Sequence of chain 1.A:
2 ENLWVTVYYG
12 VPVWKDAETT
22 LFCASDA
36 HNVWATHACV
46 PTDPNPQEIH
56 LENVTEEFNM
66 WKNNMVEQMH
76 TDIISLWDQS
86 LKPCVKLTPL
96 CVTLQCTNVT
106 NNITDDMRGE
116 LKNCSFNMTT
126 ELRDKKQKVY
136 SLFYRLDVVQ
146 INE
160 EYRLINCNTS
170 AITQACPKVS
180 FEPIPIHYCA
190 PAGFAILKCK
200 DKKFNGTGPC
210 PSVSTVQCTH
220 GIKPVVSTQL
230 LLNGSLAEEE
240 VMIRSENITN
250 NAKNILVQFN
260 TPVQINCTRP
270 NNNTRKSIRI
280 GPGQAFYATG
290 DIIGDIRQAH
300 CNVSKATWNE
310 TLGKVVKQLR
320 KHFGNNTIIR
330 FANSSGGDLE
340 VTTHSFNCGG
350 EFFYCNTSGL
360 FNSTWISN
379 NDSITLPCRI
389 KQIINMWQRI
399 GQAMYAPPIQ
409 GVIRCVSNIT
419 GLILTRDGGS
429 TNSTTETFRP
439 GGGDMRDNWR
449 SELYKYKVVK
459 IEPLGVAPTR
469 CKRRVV

Binding-site contacts:
Ligand atom C7 contacts residue LEU137 of chain 1.A at 4.3 Å (hydrophobic).
Ligand atom O7 contacts residue ASN118 of chain 1.A at 3.1 Å (h-bond).
Ligand atom C2 contacts residue ASN118 of chain 1.A at 2.5 Å.
Ligand atom C2 contacts residue ASP290 of chain 1.A at 4.1 Å.
Ligand atom C1 contacts residue TYR135 of chain 1.A at 3.9 Å (hydrophobic).
Ligand atom C8 contacts residue LEU137 of chain 1.A at 3.6 Å (hydrophobic).
Ligand atom O7 contacts residue ASP290 of chain 1.A at 4.4 Å.
Ligand atom C2 contacts residue TYR135 of chain 1.A at 4.2 Å (hydrophobic).
Ligand atom C5 contacts residue ASN118 of chain 1.A at 3.8 Å.
Ligand atom N2 contacts residue ASP290 of chain 1.A at 3.0 Å (salt-bridge).
Ligand atom C7 contacts residue ASP290 of chain 1.A at 3.3 Å.
Ligand atom C4 contacts residue ASN118 of chain 1.A at 4.3 Å.
Ligand atom C8 contacts residue ASP290 of chain 1.A at 2.5 Å.
Ligand atom O3 contacts residue ASP290 of chain 1.A at 3.6 Å.
Ligand atom O7 contacts residue VAL104 of chain 1.A at 4.4 Å.
Ligand atom O5 contacts residue ASN118 of chain 1.A at 2.5 Å (h-bond).
Ligand atom O3 contacts residue TYR135 of chain 1.A at 4.5 Å.
Ligand atom O5 contacts residue TYR135 of chain 1.A at 4.4 Å.
Ligand atom C4 contacts residue TYR135 of chain 1.A at 4.2 Å (hydrophobic).
Ligand atom C3 contacts residue ASP290 of chain 1.A at 4.1 Å.
Ligand atom C3 contacts residue TYR135 of chain 1.A at 3.8 Å (hydrophobic).
Ligand atom N2 contacts residue TYR135 of chain 1.A at 4.4 Å.
Ligand atom C3 contacts residue ASN118 of chain 1.A at 3.8 Å.
Ligand atom N2 contacts residue ASN118 of chain 1.A at 2.8 Å (h-bond).
Ligand atom C8 contacts residue ASN118 of chain 1.A at 4.2 Å.
Ligand atom O7 contacts residue TYR135 of chain 1.A at 4.1 Å.
Ligand atom C1 contacts residue ASN118 of chain 1.A at 1.5 Å.
Ligand atom C7 contacts residue ASN118 of chain 1.A at 3.1 Å.
Ligand atom O6 contacts residue ASP290 of chain 1.A at 4.4 Å.
Ligand atom O4 contacts residue TYR135 of chain 1.A at 3.5 Å (h-bond).
Ligand atom C5 contacts residue TYR135 of chain 1.A at 4.1 Å (hydrophobic).

The protein below binds the small molecule below.
Small molecule (SMILES): CC(=O)N[C@H]1[C@H](O[C@H]2[C@H](O)[C@@H](NC(C)=O)CO[C@@H]2CO)O[C@H](CO)[C@@H](O)[C@@H]1O